Sequence of chain 1.A:
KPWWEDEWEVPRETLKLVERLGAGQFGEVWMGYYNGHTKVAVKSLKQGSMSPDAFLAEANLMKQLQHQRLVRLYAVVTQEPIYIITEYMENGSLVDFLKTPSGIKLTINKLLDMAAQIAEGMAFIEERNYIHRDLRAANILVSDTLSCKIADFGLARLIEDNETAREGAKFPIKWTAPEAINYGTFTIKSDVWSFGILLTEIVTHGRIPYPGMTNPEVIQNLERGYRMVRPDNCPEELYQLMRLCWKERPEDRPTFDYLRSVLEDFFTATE

Binding-site contacts:
Ligand atom C3' contacts residue SER93 of chain 1.A at 4.3 Å.
Ligand atom O2' contacts residue LEU141 of chain 1.A at 3.8 Å.
Ligand atom N9 contacts residue VAL29 of chain 1.A at 4.2 Å.
Ligand atom N1 contacts residue GLU87 of chain 1.A at 4.0 Å.
Ligand atom C5 contacts residue ALA41 of chain 1.A at 4.1 Å (hydrophobic).
Ligand atom O1A contacts residue VAL29 of chain 1.A at 4.1 Å.
Ligand atom O3' contacts residue ASP96 of chain 1.A at 4.2 Å.
Ligand atom N7 contacts residue VAL29 of chain 1.A at 4.2 Å.
Ligand atom C1' contacts residue LEU21 of chain 1.A at 4.2 Å (hydrophobic).
Ligand atom C8 contacts residue VAL29 of chain 1.A at 3.8 Å (hydrophobic).
Ligand atom N3 contacts residue LEU21 of chain 1.A at 3.8 Å.
Ligand atom N1 contacts residue ALA41 of chain 1.A at 3.9 Å.
Ligand atom N1 contacts residue MET89 of chain 1.A at 3.0 Å (h-bond).
Ligand atom C6 contacts residue LEU141 of chain 1.A at 3.4 Å (hydrophobic).
Ligand atom C5' contacts residue GLY22 of chain 1.A at 4.1 Å.
Ligand atom O2' contacts residue GLY92 of chain 1.A at 3.8 Å.
Ligand atom C6 contacts residue ALA41 of chain 1.A at 3.6 Å (hydrophobic).
Ligand atom O4' contacts residue VAL29 of chain 1.A at 3.7 Å.
Ligand atom C4 contacts residue LEU21 of chain 1.A at 4.2 Å (hydrophobic).
Ligand atom N6 contacts residue THR86 of chain 1.A at 3.5 Å (h-bond).
Ligand atom O2' contacts residue SER93 of chain 1.A at 2.7 Å (h-bond).
Ligand atom N6 contacts residue GLU87 of chain 1.A at 3.0 Å (salt-bridge).
Ligand atom C5' contacts residue VAL29 of chain 1.A at 3.9 Å (hydrophobic).
Ligand atom N3 contacts residue GLY92 of chain 1.A at 4.3 Å.
Ligand atom N7 contacts residue LEU141 of chain 1.A at 3.9 Å.
Ligand atom N3 contacts residue MET89 of chain 1.A at 3.8 Å.
Ligand atom C5 contacts residue LEU141 of chain 1.A at 3.6 Å (hydrophobic).
Ligand atom C2 contacts residue TYR88 of chain 1.A at 3.8 Å (hydrophobic).
Ligand atom C2' contacts residue SER93 of chain 1.A at 3.5 Å.
Ligand atom N1 contacts residue LEU141 of chain 1.A at 4.1 Å.
Ligand atom O4' contacts residue LEU21 of chain 1.A at 3.6 Å.
Ligand atom C4 contacts residue LEU141 of chain 1.A at 4.2 Å (hydrophobic).
Ligand atom C2 contacts residue MET89 of chain 1.A at 3.0 Å (hydrophobic).
Ligand atom N6 contacts residue ALA41 of chain 1.A at 3.5 Å.
Ligand atom N6 contacts residue LEU141 of chain 1.A at 3.4 Å.
Ligand atom N1 contacts residue TYR88 of chain 1.A at 3.8 Å.
Ligand atom C6 contacts residue MET89 of chain 1.A at 4.1 Å (hydrophobic).
Ligand atom C6 contacts residue GLU87 of chain 1.A at 4.0 Å.
Ligand atom C4' contacts residue LEU21 of chain 1.A at 3.7 Å (hydrophobic).
Ligand atom O2A contacts residue VAL29 of chain 1.A at 4.0 Å.

The protein below binds the small molecule below.
Small molecule (SMILES): Nc1ncnc2c1ncn2[C@@H]1O[C@H](CO[P](=O)(O)O[P](=O)(O)NP(=O)(O)O)[C@@H](O)[C@H]1O